Binding-site contacts:
Ligand atom C8 contacts residue SER112 of chain 1.A at 4.1 Å.
Ligand atom C2 contacts residue ASN165 of chain 1.A at 2.5 Å.
Ligand atom N2 contacts residue ASN165 of chain 1.A at 2.5 Å (h-bond).
Ligand atom C7 contacts residue ASN165 of chain 1.A at 3.2 Å.
Ligand atom C1 contacts residue ASN165 of chain 1.A at 1.4 Å.
Ligand atom C8 contacts residue ASN165 of chain 1.A at 3.5 Å.
Ligand atom C4 contacts residue ASN165 of chain 1.A at 4.2 Å.
Ligand atom C5 contacts residue ASN165 of chain 1.A at 3.7 Å.
Ligand atom O7 contacts residue ASN165 of chain 1.A at 3.8 Å.
Ligand atom O5 contacts residue ASN165 of chain 1.A at 2.4 Å (h-bond).
Ligand atom C8 contacts residue GLU132 of chain 1.A at 3.6 Å.
Ligand atom C3 contacts residue ASN165 of chain 1.A at 3.8 Å.

Sequence of chain 1.A:
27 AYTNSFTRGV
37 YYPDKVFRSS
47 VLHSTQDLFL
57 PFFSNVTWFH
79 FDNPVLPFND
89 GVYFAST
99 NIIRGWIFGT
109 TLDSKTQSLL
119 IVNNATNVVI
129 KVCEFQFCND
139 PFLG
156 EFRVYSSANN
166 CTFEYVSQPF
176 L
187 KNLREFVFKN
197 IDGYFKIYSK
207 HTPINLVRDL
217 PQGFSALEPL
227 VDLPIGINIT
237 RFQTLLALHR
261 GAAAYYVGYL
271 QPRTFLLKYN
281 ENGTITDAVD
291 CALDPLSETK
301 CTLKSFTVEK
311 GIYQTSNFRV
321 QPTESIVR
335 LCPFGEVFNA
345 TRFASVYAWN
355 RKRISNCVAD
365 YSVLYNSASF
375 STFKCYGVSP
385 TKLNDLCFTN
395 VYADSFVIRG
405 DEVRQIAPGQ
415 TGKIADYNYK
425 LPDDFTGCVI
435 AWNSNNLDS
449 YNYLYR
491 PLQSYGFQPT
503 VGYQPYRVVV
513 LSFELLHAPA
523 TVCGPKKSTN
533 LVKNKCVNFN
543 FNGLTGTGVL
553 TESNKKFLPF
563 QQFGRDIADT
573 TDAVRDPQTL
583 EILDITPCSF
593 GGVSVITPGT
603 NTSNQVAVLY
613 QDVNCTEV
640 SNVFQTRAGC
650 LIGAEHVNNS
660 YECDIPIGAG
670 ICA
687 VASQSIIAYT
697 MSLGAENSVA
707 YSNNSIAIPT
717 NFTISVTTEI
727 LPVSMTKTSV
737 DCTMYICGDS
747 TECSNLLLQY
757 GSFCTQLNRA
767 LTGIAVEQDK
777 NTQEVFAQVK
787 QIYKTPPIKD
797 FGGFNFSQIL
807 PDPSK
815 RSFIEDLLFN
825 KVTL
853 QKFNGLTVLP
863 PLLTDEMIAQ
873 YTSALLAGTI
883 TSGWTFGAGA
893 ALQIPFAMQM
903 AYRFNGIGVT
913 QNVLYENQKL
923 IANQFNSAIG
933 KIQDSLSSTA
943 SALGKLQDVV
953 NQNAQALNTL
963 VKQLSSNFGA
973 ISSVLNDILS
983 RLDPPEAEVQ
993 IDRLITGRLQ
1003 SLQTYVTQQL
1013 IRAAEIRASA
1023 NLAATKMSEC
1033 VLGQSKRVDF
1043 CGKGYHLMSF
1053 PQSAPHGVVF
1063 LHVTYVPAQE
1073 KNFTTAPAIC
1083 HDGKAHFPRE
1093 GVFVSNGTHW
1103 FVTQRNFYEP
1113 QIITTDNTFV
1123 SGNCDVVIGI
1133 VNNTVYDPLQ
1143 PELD

This small molecule binds to this protein.
Small molecule (SMILES): CC(=O)N[C@@H]1[C@@H](O)[C@H](O)[C@@H](CO)O[C@H]1O